Sequence of chain 1.A:
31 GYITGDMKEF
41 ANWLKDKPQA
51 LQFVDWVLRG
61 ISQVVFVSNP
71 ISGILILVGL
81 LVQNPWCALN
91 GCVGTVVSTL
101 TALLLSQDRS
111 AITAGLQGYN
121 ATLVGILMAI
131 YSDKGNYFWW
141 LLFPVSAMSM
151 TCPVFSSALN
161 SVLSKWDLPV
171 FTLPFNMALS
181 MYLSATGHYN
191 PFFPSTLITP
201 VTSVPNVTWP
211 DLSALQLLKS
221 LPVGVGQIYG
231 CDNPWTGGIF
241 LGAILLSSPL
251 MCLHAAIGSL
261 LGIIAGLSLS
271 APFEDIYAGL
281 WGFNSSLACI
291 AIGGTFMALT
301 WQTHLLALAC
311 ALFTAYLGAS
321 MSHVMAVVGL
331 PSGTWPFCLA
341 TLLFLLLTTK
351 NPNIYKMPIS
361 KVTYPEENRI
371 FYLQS

This small molecule binds to this protein.
Small molecule (SMILES): OC[C@H]1O[C@@H](O)[C@H](O)[C@@H](O)[C@@H]1O

Binding-site contacts:
Ligand atom O4 contacts residue TRP139 of chain 1.A at 3.2 Å (h-bond).
Ligand atom O6 contacts residue TYR137 of chain 1.A at 3.7 Å.
Ligand atom C6 contacts residue TYR137 of chain 1.A at 3.7 Å (hydrophobic).
Ligand atom C5 contacts residue TRP139 of chain 1.A at 4.5 Å (hydrophobic).
Ligand atom C5 contacts residue TYR137 of chain 1.A at 4.5 Å (hydrophobic).
Ligand atom O4 contacts residue TYR137 of chain 1.A at 4.0 Å.
Ligand atom C4 contacts residue TRP139 of chain 1.A at 4.4 Å (hydrophobic).
Ligand atom C4 contacts residue TYR137 of chain 1.A at 4.0 Å (hydrophobic).
Ligand atom C6 contacts residue TRP139 of chain 1.A at 3.4 Å (hydrophobic).
Ligand atom O6 contacts residue TRP139 of chain 1.A at 4.3 Å.